Sequence of chain 1.E:
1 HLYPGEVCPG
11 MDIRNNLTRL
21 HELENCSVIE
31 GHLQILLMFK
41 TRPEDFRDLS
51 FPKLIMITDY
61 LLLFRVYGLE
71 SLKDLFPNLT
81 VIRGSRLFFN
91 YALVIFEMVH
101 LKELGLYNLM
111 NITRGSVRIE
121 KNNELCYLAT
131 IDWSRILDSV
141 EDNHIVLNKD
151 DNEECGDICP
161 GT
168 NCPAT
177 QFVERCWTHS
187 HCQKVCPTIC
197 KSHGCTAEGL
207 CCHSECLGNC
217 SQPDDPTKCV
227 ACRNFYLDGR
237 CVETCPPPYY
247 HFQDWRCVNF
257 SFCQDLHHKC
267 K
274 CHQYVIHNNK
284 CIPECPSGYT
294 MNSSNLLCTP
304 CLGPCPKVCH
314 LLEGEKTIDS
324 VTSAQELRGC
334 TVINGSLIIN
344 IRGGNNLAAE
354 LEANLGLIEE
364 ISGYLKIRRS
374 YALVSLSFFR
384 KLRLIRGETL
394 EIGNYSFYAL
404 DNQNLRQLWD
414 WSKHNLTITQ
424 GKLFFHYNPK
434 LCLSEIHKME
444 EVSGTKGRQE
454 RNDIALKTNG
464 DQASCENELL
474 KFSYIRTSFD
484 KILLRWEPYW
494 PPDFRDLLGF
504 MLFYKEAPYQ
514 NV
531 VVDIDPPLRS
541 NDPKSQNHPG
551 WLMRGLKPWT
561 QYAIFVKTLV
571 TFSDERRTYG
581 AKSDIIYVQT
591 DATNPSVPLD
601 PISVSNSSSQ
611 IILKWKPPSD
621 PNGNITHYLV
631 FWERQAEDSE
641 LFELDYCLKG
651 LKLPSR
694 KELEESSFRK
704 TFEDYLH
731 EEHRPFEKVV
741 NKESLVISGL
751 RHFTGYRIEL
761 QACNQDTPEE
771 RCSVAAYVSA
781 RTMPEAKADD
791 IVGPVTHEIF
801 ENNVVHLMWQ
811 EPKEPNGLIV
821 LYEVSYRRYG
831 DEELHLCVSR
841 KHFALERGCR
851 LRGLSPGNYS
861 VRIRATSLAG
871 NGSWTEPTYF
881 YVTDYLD

This small molecule binds to this protein.
Small molecule (SMILES): CC(=O)N[C@H]1[C@H](O[C@H]2[C@H](O)[C@@H](NC(C)=O)CO[C@@H]2CO)O[C@H](CO)[C@@H](O[C@@H]2O[C@H](CO)[C@@H](O)[C@H](O)[C@@H]2O)[C@@H]1O

Binding-site contacts:
Ligand atom C4 contacts residue ASN111 of chain 1.E at 4.2 Å.
Ligand atom O5 contacts residue LEU213 of chain 1.E at 3.4 Å.
Ligand atom O7 contacts residue ASN111 of chain 1.E at 3.1 Å (h-bond).
Ligand atom C2 contacts residue ASN111 of chain 1.E at 2.5 Å.
Ligand atom C1 contacts residue ASP138 of chain 1.E at 3.5 Å.
Ligand atom O7 contacts residue SER198 of chain 1.E at 3.9 Å.
Ligand atom C4 contacts residue SER198 of chain 1.E at 3.4 Å.
Ligand atom C8 contacts residue ILE136 of chain 1.E at 3.5 Å (hydrophobic).
Ligand atom C7 contacts residue ILE136 of chain 1.E at 3.8 Å (hydrophobic).
Ligand atom N2 contacts residue ASN111 of chain 1.E at 3.0 Å (h-bond).
Ligand atom C5 contacts residue ASN111 of chain 1.E at 3.7 Å.
Ligand atom C2 contacts residue SER198 of chain 1.E at 3.4 Å.
Ligand atom C8 contacts residue ARG135 of chain 1.E at 3.3 Å.
Ligand atom C8 contacts residue SER134 of chain 1.E at 3.4 Å.
Ligand atom O5 contacts residue ASN111 of chain 1.E at 2.3 Å (h-bond).
Ligand atom C6 contacts residue LEU213 of chain 1.E at 3.9 Å (hydrophobic).
Ligand atom O6 contacts residue THR113 of chain 1.E at 3.4 Å.
Ligand atom C3 contacts residue ASN111 of chain 1.E at 3.8 Å.
Ligand atom O7 contacts residue MET110 of chain 1.E at 4.3 Å.
Ligand atom C3 contacts residue SER198 of chain 1.E at 3.7 Å.
Ligand atom C7 contacts residue ARG135 of chain 1.E at 3.7 Å.
Ligand atom O3 contacts residue ASP138 of chain 1.E at 2.6 Å (salt-bridge).
Ligand atom N2 contacts residue ASP138 of chain 1.E at 2.8 Å (salt-bridge).
Ligand atom C7 contacts residue ASN111 of chain 1.E at 3.3 Å.
Ligand atom C7 contacts residue ASP138 of chain 1.E at 3.5 Å.
Ligand atom C8 contacts residue ASP138 of chain 1.E at 3.6 Å.
Ligand atom C1 contacts residue ASN111 of chain 1.E at 1.4 Å.
Ligand atom C3 contacts residue ASP138 of chain 1.E at 3.4 Å.
Ligand atom O3 contacts residue SER198 of chain 1.E at 3.6 Å (h-bond).
Ligand atom O5 contacts residue SER198 of chain 1.E at 4.0 Å.
Ligand atom O6 contacts residue ARG229 of chain 1.E at 3.4 Å (salt-bridge).
Ligand atom C2 contacts residue ASP138 of chain 1.E at 3.5 Å.
Ligand atom N2 contacts residue ILE136 of chain 1.E at 4.0 Å.
Ligand atom O7 contacts residue ARG135 of chain 1.E at 3.4 Å (salt-bridge).
Ligand atom O4 contacts residue ASP138 of chain 1.E at 4.1 Å.
Ligand atom C5 contacts residue SER198 of chain 1.E at 4.2 Å.
Ligand atom N2 contacts residue SER198 of chain 1.E at 4.2 Å.
Ligand atom C6 contacts residue ARG229 of chain 1.E at 3.8 Å.
Ligand atom O7 contacts residue ILE136 of chain 1.E at 4.2 Å.
Ligand atom C8 contacts residue LEU137 of chain 1.E at 3.5 Å (hydrophobic).